Binding-site contacts:
Ligand atom N2 contacts residue ASN162 of chain 1.B at 3.2 Å (h-bond).
Ligand atom C8 contacts residue ILE465 of chain 1.A at 3.8 Å (hydrophobic).
Ligand atom O5 contacts residue ASN162 of chain 1.B at 2.4 Å (h-bond).
Ligand atom C5 contacts residue ASN162 of chain 1.B at 3.5 Å.
Ligand atom C3 contacts residue ASN162 of chain 1.B at 3.9 Å.
Ligand atom O5 contacts residue ASN161 of chain 1.B at 4.2 Å.
Ligand atom C7 contacts residue TYR348 of chain 1.A at 4.5 Å (hydrophobic).
Ligand atom C4 contacts residue ASN162 of chain 1.B at 4.3 Å.
Ligand atom C2 contacts residue ASN162 of chain 1.B at 2.8 Å.
Ligand atom C7 contacts residue ASN162 of chain 1.B at 3.7 Å.
Ligand atom C8 contacts residue TYR348 of chain 1.A at 3.5 Å (hydrophobic).
Ligand atom O7 contacts residue ASN162 of chain 1.B at 3.2 Å (h-bond).
Ligand atom C1 contacts residue ASN162 of chain 1.B at 1.5 Å.
Ligand atom O6 contacts residue ASN162 of chain 1.B at 4.5 Å.

A small-molecule ligand and the protein it binds are described below.
Small molecule (SMILES): CC(=O)N[C@H]1[C@H](O[C@H]2[C@H](O)[C@@H](NC(C)=O)CO[C@@H]2CO)O[C@H](CO)[C@@H](O)[C@@H]1O

Sequence of chain 1.A:
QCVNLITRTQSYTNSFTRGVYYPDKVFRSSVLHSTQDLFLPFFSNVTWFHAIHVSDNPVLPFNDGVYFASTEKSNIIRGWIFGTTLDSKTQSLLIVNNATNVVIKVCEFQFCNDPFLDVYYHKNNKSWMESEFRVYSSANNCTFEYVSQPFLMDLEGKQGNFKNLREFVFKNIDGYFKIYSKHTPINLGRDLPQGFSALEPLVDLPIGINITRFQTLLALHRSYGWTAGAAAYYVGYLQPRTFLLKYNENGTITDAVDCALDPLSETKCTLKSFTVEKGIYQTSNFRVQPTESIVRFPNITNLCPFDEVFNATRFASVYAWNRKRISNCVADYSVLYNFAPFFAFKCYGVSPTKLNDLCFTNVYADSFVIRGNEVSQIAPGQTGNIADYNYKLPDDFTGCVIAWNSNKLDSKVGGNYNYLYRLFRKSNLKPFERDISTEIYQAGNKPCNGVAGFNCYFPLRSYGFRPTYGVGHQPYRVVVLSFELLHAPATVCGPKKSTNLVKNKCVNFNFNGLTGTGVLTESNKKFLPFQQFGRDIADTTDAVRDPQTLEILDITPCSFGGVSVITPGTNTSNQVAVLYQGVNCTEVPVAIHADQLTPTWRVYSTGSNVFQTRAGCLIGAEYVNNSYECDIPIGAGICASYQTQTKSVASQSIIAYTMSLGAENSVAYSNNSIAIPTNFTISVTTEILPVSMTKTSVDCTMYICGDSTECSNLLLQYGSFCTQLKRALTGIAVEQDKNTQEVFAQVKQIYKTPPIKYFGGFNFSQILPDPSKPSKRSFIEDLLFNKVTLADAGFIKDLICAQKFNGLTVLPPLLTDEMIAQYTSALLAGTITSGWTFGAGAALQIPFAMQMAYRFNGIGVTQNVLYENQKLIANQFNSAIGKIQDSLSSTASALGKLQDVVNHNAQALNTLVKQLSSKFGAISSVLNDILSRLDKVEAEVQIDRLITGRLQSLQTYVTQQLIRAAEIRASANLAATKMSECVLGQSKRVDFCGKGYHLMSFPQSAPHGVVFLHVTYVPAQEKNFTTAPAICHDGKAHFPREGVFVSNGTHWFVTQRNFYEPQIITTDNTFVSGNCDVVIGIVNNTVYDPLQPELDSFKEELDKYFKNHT

Sequence of chain 1.B:
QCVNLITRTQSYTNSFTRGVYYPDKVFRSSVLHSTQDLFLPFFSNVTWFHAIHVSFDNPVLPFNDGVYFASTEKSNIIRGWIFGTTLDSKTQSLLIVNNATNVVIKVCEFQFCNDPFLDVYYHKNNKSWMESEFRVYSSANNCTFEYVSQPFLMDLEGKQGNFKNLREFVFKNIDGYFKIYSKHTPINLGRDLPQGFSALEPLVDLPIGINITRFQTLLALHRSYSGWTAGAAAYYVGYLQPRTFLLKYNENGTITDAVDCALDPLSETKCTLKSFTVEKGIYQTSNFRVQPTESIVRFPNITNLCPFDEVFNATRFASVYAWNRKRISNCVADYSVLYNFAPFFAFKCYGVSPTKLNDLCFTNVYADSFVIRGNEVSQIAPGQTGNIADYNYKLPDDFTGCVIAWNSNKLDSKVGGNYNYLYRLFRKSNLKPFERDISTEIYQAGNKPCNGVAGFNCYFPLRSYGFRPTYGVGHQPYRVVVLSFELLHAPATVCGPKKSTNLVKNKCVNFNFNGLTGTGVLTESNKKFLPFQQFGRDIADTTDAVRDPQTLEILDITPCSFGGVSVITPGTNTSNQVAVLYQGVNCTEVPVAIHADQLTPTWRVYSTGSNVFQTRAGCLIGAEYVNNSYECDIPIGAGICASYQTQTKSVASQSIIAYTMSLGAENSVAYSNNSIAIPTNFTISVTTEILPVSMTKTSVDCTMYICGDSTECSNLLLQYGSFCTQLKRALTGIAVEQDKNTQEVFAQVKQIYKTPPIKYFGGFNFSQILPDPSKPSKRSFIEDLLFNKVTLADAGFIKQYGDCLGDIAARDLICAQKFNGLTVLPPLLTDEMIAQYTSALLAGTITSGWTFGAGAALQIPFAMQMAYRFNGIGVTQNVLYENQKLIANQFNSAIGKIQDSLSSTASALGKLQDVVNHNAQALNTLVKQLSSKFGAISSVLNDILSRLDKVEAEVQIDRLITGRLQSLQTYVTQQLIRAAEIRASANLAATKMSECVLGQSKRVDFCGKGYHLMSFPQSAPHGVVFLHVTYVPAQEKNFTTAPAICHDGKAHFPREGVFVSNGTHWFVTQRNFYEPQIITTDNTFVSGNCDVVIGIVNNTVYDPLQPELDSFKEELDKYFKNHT